The small molecule below binds the protein below.
Small molecule (SMILES): CC[C@H](C)[C@H](N)C(=O)N[C@@H](CO)C(=O)N[C@@H](CCC(=O)O)C(=O)N[C@H](C=O)C(C)C

Binding-site contacts:
Ligand atom C contacts residue ALA2 of chain 9.E at 3.7 Å (hydrophobic).
Ligand atom CG1 contacts residue GLN3 of chain 9.E at 4.1 Å.
Ligand atom OE1 contacts residue VAL4 of chain 9.E at 3.5 Å.
Ligand atom CG2 contacts residue VAL4 of chain 9.E at 3.8 Å (hydrophobic).
Ligand atom C contacts residue VAL4 of chain 9.E at 3.6 Å (hydrophobic).
Ligand atom CB contacts residue GLN3 of chain 9.E at 3.4 Å.
Ligand atom CA contacts residue ALA2 of chain 9.E at 3.5 Å (hydrophobic).
Ligand atom CG2 contacts residue GLN3 of chain 9.E at 3.4 Å.
Ligand atom CB contacts residue ALA2 of chain 9.E at 4.3 Å (hydrophobic).
Ligand atom O contacts residue SER5 of chain 9.E at 3.8 Å.
Ligand atom CB contacts residue VAL4 of chain 9.E at 4.5 Å (hydrophobic).
Ligand atom O contacts residue VAL4 of chain 9.E at 2.9 Å (h-bond).
Ligand atom C contacts residue VAL4 of chain 9.E at 4.2 Å (hydrophobic).
Ligand atom O contacts residue GLN3 of chain 9.E at 3.1 Å (h-bond).
Ligand atom N contacts residue VAL4 of chain 9.E at 3.0 Å (h-bond).
Ligand atom O contacts residue SER6 of chain 9.E at 4.1 Å.
Ligand atom CA contacts residue VAL4 of chain 9.E at 4.0 Å (hydrophobic).
Ligand atom O contacts residue ALA2 of chain 9.E at 3.9 Å.
Ligand atom C contacts residue ALA2 of chain 9.E at 4.3 Å (hydrophobic).
Ligand atom O contacts residue VAL4 of chain 9.E at 3.8 Å.
Ligand atom CG2 contacts residue ALA2 of chain 9.E at 4.0 Å (hydrophobic).
Ligand atom C contacts residue GLN3 of chain 9.E at 3.9 Å.
Ligand atom CB contacts residue ALA2 of chain 9.E at 3.4 Å (hydrophobic).
Ligand atom OE1 contacts residue ASN25 of chain 9.E at 4.4 Å.
Ligand atom CB contacts residue GLN3 of chain 9.E at 4.4 Å.
Ligand atom OE2 contacts residue VAL4 of chain 9.E at 3.6 Å.
Ligand atom OG contacts residue GLN3 of chain 9.E at 3.3 Å (h-bond).
Ligand atom N contacts residue ALA2 of chain 9.E at 3.0 Å (h-bond).
Ligand atom CA contacts residue GLN3 of chain 9.E at 4.2 Å.
Ligand atom C contacts residue VAL4 of chain 9.E at 4.0 Å (hydrophobic).
Ligand atom CA contacts residue VAL4 of chain 9.E at 3.5 Å (hydrophobic).
Ligand atom CA contacts residue ALA2 of chain 9.E at 4.0 Å (hydrophobic).
Ligand atom CB contacts residue VAL4 of chain 9.E at 4.3 Å (hydrophobic).
Ligand atom CG2 contacts residue SER5 of chain 9.E at 3.7 Å.
Ligand atom CD contacts residue VAL4 of chain 9.E at 3.8 Å (hydrophobic).

Sequence of chain 9.E:
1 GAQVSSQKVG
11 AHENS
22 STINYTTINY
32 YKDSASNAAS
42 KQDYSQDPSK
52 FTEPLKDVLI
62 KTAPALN